Sequence of chain 1.I:
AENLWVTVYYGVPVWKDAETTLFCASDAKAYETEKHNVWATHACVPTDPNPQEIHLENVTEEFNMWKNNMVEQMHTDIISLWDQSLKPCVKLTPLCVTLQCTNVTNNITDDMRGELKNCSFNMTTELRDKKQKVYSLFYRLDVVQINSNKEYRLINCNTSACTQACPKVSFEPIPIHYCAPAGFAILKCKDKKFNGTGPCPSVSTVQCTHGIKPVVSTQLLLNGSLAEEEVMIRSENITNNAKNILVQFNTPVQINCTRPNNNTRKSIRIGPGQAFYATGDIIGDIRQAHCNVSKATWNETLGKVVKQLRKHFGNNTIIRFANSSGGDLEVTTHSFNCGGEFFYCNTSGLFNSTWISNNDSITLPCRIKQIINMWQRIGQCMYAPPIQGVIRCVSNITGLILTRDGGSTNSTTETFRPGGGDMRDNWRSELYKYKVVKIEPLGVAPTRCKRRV

This protein binds this small molecule.
Small molecule (SMILES): CC(=O)N[C@H]1[C@H](O[C@H]2[C@H](O)[C@@H](NC(C)=O)CO[C@@H]2CO)O[C@H](CO)[C@@H](O[C@@H]2O[C@H](CO)[C@@H](O)[C@H](O)[C@@H]2O)[C@@H]1O

Sequence of chain 1.P:
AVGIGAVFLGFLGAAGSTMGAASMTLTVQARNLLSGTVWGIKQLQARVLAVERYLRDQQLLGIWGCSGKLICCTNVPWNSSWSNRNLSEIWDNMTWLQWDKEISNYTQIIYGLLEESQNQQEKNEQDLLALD

Binding-site contacts:
Ligand atom O4 contacts residue PHE70 of chain 1.J at 4.4 Å.
Ligand atom O6 contacts residue THR57 of chain 1.J at 2.3 Å (h-bond).
Ligand atom C8 contacts residue GLY55 of chain 1.J at 3.6 Å.
Ligand atom C8 contacts residue ILE56 of chain 1.J at 3.7 Å (hydrophobic).
Ligand atom C2 contacts residue GLY55 of chain 1.J at 3.5 Å.
Ligand atom C3 contacts residue PHE70 of chain 1.J at 4.0 Å (hydrophobic).
Ligand atom C1 contacts residue GLY55 of chain 1.J at 4.0 Å.
Ligand atom C8 contacts residue THR18 of chain 1.P at 4.1 Å.
Ligand atom C3 contacts residue GLY55 of chain 1.J at 3.5 Å.
Ligand atom C6 contacts residue THR57 of chain 1.J at 3.4 Å.
Ligand atom C1 contacts residue ASN58 of chain 1.I at 3.3 Å.
Ligand atom O6 contacts residue ILE56 of chain 1.J at 4.2 Å.
Ligand atom C5 contacts residue THR57 of chain 1.J at 4.5 Å.
Ligand atom O7 contacts residue ASN58 of chain 1.I at 4.4 Å.
Ligand atom N2 contacts residue ASN58 of chain 1.I at 4.1 Å.
Ligand atom C4 contacts residue PHE70 of chain 1.J at 3.7 Å (hydrophobic).
Ligand atom N2 contacts residue GLY55 of chain 1.J at 2.7 Å (h-bond).
Ligand atom O7 contacts residue ASP113 of chain 1.P at 4.0 Å.
Ligand atom O3 contacts residue PHE70 of chain 1.J at 3.6 Å.
Ligand atom C6 contacts residue ILE56 of chain 1.J at 4.3 Å (hydrophobic).
Ligand atom C6 contacts residue ASN58 of chain 1.I at 3.8 Å.
Ligand atom C7 contacts residue GLY55 of chain 1.J at 3.6 Å.
Ligand atom O2 contacts residue PHE70 of chain 1.J at 3.2 Å.
Ligand atom O5 contacts residue ASN58 of chain 1.I at 2.5 Å (h-bond).
Ligand atom O7 contacts residue THR18 of chain 1.P at 3.9 Å.
Ligand atom C7 contacts residue ASN58 of chain 1.I at 4.2 Å.
Ligand atom C5 contacts residue ASN58 of chain 1.I at 3.5 Å.
Ligand atom O6 contacts residue GLY55 of chain 1.J at 4.3 Å.
Ligand atom C2 contacts residue PHE70 of chain 1.J at 4.3 Å (hydrophobic).
Ligand atom C2 contacts residue ASN58 of chain 1.I at 4.3 Å.
Ligand atom O3 contacts residue GLY55 of chain 1.J at 3.9 Å.

Sequence of chain 1.J:
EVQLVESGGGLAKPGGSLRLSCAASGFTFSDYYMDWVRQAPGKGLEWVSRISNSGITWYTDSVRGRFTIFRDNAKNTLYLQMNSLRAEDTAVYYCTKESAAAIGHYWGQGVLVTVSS